The small molecule below binds the protein below.
Small molecule (SMILES): CCOC(=O)CC[C@H](C[C@@H]1CCNC1=O)NC(=O)[C@@H](CC(=O)[C@@H](NC(=O)c1cc(C)on1)C(C)C)Cc1ccc(F)cc1

Sequence of chain 1.G:
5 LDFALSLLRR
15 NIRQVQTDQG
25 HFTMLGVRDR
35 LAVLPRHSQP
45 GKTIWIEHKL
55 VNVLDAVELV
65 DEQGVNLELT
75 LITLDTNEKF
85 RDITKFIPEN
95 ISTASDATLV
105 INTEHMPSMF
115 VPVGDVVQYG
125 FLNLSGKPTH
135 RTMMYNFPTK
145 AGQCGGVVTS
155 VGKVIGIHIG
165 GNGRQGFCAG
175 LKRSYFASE

Binding-site contacts:
Ligand atom C83 contacts residue GLY165 of chain 1.G at 3.6 Å.
Ligand atom C20 contacts residue CYS148 of chain 1.G at 2.8 Å (hydrophobic).
Ligand atom O60 contacts residue ASN127 of chain 1.G at 3.5 Å (h-bond).
Ligand atom C13 contacts residue CYS148 of chain 1.G at 2.6 Å (hydrophobic).
Ligand atom O23 contacts residue GLY146 of chain 1.G at 2.9 Å (h-bond).
Ligand atom N58 contacts residue GLY165 of chain 1.G at 3.0 Å (h-bond).
Ligand atom C07 contacts residue GLU72 of chain 1.G at 3.6 Å.
Ligand atom O03 contacts residue GLY165 of chain 1.G at 3.1 Å (h-bond).
Ligand atom C16 contacts residue GLY165 of chain 1.G at 3.5 Å.
Ligand atom O03 contacts residue GLY164 of chain 1.G at 3.2 Å.
Ligand atom C14 contacts residue CYS148 of chain 1.G at 3.2 Å (hydrophobic).
Ligand atom C01 contacts residue LEU128 of chain 1.G at 3.5 Å (hydrophobic).
Ligand atom C14 contacts residue LYS144 of chain 1.G at 3.6 Å.
Ligand atom C78 contacts residue SER129 of chain 1.G at 3.4 Å.
Ligand atom N5 contacts residue GLY165 of chain 1.G at 3.4 Å.
Ligand atom O18 contacts residue HIS162 of chain 1.G at 2.6 Å (h-bond).
Ligand atom O4 contacts residue ASN166 of chain 1.G at 3.6 Å (h-bond).
Ligand atom C07 contacts residue LEU128 of chain 1.G at 3.4 Å (hydrophobic).
Ligand atom O23 contacts residue ALA145 of chain 1.G at 3.3 Å.
Ligand atom N12 contacts residue CYS148 of chain 1.G at 2.9 Å (h-bond).
Ligand atom O18 contacts residue GLY165 of chain 1.G at 3.3 Å (h-bond).
Ligand atom C57 contacts residue SER129 of chain 1.G at 3.3 Å.
Ligand atom C07 contacts residue HIS41 of chain 1.G at 3.3 Å.
Ligand atom F1 contacts residue ARG40 of chain 1.G at 3.1 Å.
Ligand atom N17 contacts residue GLY165 of chain 1.G at 3.3 Å.
Ligand atom N17 contacts residue THR143 of chain 1.G at 3.2 Å (h-bond).
Ligand atom N12 contacts residue ILE163 of chain 1.G at 3.2 Å (h-bond).
Ligand atom C19 contacts residue CYS148 of chain 1.G at 1.8 Å (hydrophobic).
Ligand atom F1 contacts residue LYS131 of chain 1.G at 3.0 Å.
Ligand atom C15 contacts residue GLY165 of chain 1.G at 3.6 Å.
Ligand atom C82 contacts residue GLY165 of chain 1.G at 3.6 Å.
Ligand atom C08 contacts residue LEU128 of chain 1.G at 3.6 Å (hydrophobic).
Ligand atom C09 contacts residue ARG40 of chain 1.G at 3.4 Å.
Ligand atom C08 contacts residue ARG40 of chain 1.G at 3.2 Å.
Ligand atom O18 contacts residue GLY164 of chain 1.G at 3.2 Å (h-bond).
Ligand atom O60 contacts residue SER129 of chain 1.G at 3.0 Å (h-bond).
Ligand atom C16 contacts residue THR143 of chain 1.G at 3.5 Å.
Ligand atom O18 contacts residue THR143 of chain 1.G at 2.5 Å (h-bond).
Ligand atom C02 contacts residue SER129 of chain 1.G at 3.3 Å.
Ligand atom O4 contacts residue PHE171 of chain 1.G at 2.9 Å.